Sequence of chain 1.C:
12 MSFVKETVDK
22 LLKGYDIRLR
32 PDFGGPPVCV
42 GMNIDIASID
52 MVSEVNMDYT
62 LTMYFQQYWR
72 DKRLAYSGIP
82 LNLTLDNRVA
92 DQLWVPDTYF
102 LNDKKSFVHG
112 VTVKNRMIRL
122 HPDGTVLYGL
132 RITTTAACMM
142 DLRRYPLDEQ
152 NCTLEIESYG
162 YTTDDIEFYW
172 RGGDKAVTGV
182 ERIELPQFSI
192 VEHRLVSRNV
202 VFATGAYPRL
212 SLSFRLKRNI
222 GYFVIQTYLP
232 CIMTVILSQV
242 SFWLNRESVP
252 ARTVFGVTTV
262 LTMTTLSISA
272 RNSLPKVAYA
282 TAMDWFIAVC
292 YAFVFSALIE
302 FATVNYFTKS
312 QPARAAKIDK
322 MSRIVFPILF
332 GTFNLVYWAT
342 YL

Binding-site contacts:
Ligand atom O3 contacts residue ARG195 of chain 1.C at 3.2 Å (salt-bridge).
Ligand atom C2 contacts residue ASN152 of chain 1.C at 2.6 Å.
Ligand atom N2 contacts residue ASN152 of chain 1.C at 3.1 Å (h-bond).
Ligand atom O6 contacts residue ASN30 of chain 1.H at 3.3 Å (h-bond).
Ligand atom C6 contacts residue THR110 of chain 1.H at 3.8 Å.
Ligand atom C5 contacts residue ASN152 of chain 1.C at 3.6 Å.
Ligand atom C6 contacts residue ASP113 of chain 1.H at 3.8 Å.
Ligand atom O6 contacts residue TYR112 of chain 1.H at 3.8 Å.
Ligand atom O7 contacts residue ARG195 of chain 1.C at 3.7 Å.
Ligand atom O3 contacts residue ARG199 of chain 1.C at 3.5 Å.
Ligand atom C1 contacts residue TYR31 of chain 1.H at 3.9 Å (hydrophobic).
Ligand atom N2 contacts residue SER214 of chain 1.C at 3.6 Å.
Ligand atom O5 contacts residue ASN152 of chain 1.C at 2.3 Å (h-bond).
Ligand atom C3 contacts residue ASN152 of chain 1.C at 3.9 Å.
Ligand atom O6 contacts residue ASP113 of chain 1.H at 3.3 Å (salt-bridge).
Ligand atom N2 contacts residue ASP113 of chain 1.H at 3.0 Å (salt-bridge).
Ligand atom C2 contacts residue ASP113 of chain 1.H at 4.0 Å.
Ligand atom C2 contacts residue ARG195 of chain 1.C at 3.8 Å.
Ligand atom C8 contacts residue SER103 of chain 1.H at 3.9 Å.
Ligand atom O5 contacts residue VAL197 of chain 1.C at 3.9 Å.
Ligand atom O4 contacts residue THR110 of chain 1.H at 3.5 Å (h-bond).
Ligand atom C6 contacts residue ARG199 of chain 1.C at 3.7 Å.
Ligand atom N2 contacts residue ARG195 of chain 1.C at 3.5 Å (salt-bridge).
Ligand atom C7 contacts residue ASP113 of chain 1.H at 3.7 Å.
Ligand atom C3 contacts residue ASP113 of chain 1.H at 4.0 Å.
Ligand atom C6 contacts residue TYR31 of chain 1.H at 3.8 Å (hydrophobic).
Ligand atom C4 contacts residue TYR31 of chain 1.H at 4.0 Å (hydrophobic).
Ligand atom C7 contacts residue ARG199 of chain 1.C at 4.0 Å.
Ligand atom C7 contacts residue ARG195 of chain 1.C at 3.4 Å.
Ligand atom O5 contacts residue SER198 of chain 1.C at 3.8 Å.
Ligand atom C1 contacts residue ASN152 of chain 1.C at 1.4 Å.
Ligand atom O7 contacts residue ASN152 of chain 1.C at 3.0 Å (h-bond).
Ligand atom C7 contacts residue ASN152 of chain 1.C at 3.3 Å.
Ligand atom C6 contacts residue TYR112 of chain 1.H at 4.0 Å (hydrophobic).
Ligand atom C6 contacts residue SER198 of chain 1.C at 3.3 Å.
Ligand atom C8 contacts residue ASP113 of chain 1.H at 3.3 Å.
Ligand atom C8 contacts residue ARG195 of chain 1.C at 3.7 Å.
Ligand atom C3 contacts residue SER214 of chain 1.C at 4.0 Å.
Ligand atom O6 contacts residue ARG195 of chain 1.C at 3.8 Å.
Ligand atom C1 contacts residue SER198 of chain 1.C at 3.9 Å.

The protein below binds the small molecule below.
Small molecule (SMILES): CC(=O)N[C@H]1[C@H](O[C@H]2[C@H](O)[C@@H](NC(C)=O)CO[C@@H]2CO)O[C@H](CO)[C@@H](O[C@@H]2O[C@H](CO[C@H]3O[C@H](CO)[C@@H](O)[C@H](O[C@H]4O[C@H](CO)[C@@H](O)[C@H](O)[C@@H]4O[C@H]4O[C@H](CO)[C@@H](O)[C@H](O)[C@@H]4O)[C@@H]3O)[C@@H](O)[C@H](O[C@H]3O[C@H](CO)[C@@H](O)[C@H](O)[C@@H]3O)[C@@H]2O)[C@@H]1O

Sequence of chain 1.H:
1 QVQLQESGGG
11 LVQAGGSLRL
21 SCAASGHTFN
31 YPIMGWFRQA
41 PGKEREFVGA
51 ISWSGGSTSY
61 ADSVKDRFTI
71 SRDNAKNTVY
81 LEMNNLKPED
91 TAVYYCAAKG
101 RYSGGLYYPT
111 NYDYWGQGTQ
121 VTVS